The small molecule below binds the protein below.
Small molecule (SMILES): CC(=O)N[C@@H]1[C@@H](O)[C@H](O)[C@@H](CO)O[C@H]1O

Binding-site contacts:
Ligand atom O5 contacts residue ASN271 of chain 1.D at 2.5 Å (h-bond).
Ligand atom C3 contacts residue ASN271 of chain 1.D at 3.9 Å.
Ligand atom C6 contacts residue THR273 of chain 1.D at 3.9 Å.
Ligand atom C7 contacts residue ASN271 of chain 1.D at 3.2 Å.
Ligand atom C5 contacts residue ASN271 of chain 1.D at 3.9 Å.
Ligand atom C2 contacts residue ASN271 of chain 1.D at 2.5 Å.
Ligand atom C4 contacts residue ASN271 of chain 1.D at 4.4 Å.
Ligand atom C5 contacts residue THR273 of chain 1.D at 3.3 Å.
Ligand atom C1 contacts residue ASN271 of chain 1.D at 1.5 Å.
Ligand atom C8 contacts residue ASN271 of chain 1.D at 4.4 Å.
Ligand atom C1 contacts residue THR273 of chain 1.D at 3.1 Å.
Ligand atom O5 contacts residue THR273 of chain 1.D at 2.9 Å (h-bond).
Ligand atom N2 contacts residue ASN271 of chain 1.D at 2.9 Å (h-bond).
Ligand atom O5 contacts residue ASN274 of chain 1.D at 4.5 Å.
Ligand atom O7 contacts residue ASN271 of chain 1.D at 3.2 Å (h-bond).

Sequence of chain 1.D:
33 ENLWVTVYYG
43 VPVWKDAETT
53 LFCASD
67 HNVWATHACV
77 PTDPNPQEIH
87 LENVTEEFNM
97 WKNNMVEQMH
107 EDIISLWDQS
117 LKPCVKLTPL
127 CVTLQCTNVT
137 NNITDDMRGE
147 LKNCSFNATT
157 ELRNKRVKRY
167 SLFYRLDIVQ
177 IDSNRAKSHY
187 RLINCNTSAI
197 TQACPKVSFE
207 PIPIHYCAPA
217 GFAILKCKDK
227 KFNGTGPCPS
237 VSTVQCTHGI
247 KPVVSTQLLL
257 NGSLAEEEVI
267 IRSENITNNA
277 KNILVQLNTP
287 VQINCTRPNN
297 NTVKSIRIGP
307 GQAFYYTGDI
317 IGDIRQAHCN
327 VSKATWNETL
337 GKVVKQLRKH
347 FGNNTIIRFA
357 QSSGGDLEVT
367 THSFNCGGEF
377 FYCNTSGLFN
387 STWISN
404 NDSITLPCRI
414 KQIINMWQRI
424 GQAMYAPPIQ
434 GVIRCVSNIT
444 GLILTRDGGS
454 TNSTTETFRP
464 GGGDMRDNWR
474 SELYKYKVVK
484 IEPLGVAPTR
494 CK